Sequence of chain 1.C:
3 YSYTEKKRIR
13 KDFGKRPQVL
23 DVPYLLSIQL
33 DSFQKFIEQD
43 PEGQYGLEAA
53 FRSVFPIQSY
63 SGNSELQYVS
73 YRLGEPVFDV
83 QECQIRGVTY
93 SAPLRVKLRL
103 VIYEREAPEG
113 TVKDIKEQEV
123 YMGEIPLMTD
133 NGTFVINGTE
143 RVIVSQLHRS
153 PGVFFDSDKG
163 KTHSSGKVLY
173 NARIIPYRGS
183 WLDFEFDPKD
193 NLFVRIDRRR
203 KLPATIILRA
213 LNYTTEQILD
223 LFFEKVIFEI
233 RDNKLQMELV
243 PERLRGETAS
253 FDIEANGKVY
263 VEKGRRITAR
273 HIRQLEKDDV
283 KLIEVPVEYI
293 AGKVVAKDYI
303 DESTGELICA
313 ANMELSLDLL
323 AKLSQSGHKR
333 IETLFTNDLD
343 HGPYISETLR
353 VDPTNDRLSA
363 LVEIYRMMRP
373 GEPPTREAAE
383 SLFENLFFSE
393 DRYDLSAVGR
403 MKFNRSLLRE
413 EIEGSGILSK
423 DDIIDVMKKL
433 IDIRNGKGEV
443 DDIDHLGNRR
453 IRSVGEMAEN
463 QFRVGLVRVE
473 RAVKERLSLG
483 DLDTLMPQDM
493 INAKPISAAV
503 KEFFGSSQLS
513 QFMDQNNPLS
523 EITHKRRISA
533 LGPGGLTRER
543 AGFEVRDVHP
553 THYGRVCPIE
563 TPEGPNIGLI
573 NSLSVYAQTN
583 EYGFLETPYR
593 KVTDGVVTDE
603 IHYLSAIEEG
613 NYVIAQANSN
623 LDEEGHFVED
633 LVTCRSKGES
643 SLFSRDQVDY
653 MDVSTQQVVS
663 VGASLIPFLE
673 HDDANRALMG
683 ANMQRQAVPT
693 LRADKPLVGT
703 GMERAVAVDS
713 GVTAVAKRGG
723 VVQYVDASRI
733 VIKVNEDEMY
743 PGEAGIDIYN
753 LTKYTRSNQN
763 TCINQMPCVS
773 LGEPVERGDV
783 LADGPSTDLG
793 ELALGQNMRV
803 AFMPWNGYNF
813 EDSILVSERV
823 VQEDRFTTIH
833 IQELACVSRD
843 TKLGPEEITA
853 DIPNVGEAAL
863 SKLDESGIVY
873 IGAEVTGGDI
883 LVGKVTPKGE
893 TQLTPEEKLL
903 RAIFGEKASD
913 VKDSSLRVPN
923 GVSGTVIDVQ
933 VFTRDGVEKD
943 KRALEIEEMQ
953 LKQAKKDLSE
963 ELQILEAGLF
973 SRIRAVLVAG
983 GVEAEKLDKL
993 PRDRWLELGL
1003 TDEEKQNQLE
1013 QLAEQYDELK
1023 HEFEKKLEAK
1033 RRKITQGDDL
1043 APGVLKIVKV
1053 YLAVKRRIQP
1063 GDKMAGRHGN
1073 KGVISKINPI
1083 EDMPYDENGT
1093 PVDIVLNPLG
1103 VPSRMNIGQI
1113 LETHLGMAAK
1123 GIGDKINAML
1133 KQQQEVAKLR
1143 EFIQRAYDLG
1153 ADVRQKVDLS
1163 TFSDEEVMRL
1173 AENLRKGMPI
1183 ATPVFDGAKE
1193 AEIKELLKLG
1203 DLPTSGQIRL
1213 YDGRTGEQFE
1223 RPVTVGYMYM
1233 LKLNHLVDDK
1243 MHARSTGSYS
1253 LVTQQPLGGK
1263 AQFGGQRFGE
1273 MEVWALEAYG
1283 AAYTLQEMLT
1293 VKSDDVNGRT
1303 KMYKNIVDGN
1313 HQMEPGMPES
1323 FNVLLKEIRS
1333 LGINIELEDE

Sequence of chain 1.D:
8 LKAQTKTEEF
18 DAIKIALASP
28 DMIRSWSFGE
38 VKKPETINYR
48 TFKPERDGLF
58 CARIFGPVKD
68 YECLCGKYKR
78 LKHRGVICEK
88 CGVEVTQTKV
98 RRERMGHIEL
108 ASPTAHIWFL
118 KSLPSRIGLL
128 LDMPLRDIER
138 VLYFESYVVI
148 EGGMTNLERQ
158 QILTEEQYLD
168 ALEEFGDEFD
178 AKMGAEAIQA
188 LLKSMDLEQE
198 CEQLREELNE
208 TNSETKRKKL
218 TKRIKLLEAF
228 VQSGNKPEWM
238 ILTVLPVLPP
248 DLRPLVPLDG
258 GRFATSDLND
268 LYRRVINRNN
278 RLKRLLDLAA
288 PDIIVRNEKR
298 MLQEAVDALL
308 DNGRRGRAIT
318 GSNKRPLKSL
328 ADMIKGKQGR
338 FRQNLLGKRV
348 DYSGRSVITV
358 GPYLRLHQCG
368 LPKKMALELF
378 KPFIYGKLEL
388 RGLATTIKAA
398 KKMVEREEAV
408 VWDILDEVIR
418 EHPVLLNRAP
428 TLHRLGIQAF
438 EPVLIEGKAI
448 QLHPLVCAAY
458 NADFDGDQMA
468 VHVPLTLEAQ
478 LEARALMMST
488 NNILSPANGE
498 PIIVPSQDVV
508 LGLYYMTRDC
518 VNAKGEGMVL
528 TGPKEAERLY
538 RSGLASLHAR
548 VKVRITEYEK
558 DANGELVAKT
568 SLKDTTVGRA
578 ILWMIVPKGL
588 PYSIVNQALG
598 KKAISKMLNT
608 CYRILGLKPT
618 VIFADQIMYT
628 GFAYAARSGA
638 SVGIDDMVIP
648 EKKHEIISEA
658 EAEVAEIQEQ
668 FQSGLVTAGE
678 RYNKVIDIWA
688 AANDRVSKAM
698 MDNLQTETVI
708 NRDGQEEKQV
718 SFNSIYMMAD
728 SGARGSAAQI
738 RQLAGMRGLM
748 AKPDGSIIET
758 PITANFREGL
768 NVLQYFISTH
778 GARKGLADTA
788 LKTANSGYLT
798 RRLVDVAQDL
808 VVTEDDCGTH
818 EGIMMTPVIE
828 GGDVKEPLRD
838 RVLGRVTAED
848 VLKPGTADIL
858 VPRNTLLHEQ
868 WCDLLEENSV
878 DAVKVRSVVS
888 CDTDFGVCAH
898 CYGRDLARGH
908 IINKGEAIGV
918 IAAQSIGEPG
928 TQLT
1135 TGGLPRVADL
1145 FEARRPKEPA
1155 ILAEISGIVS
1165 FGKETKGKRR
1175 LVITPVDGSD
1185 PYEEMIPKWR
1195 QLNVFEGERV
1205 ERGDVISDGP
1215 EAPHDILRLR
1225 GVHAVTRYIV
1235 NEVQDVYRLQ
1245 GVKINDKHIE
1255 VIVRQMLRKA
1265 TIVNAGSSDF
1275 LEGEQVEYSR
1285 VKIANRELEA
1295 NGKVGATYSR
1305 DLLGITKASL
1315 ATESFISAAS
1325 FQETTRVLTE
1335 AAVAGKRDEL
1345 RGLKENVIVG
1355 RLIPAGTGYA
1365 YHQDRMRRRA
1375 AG

A protein and the small-molecule ligand that binds it are described below.
Small molecule (SMILES): O=C(Nc1cc(/C(=N\c2ccccc2)NO)cc(C(F)(F)F)c1)Nc1c(Cl)cccc1Cl

Binding-site contacts:
Ligand atom C01 contacts residue PHE773 of chain 1.D at 4.0 Å (hydrophobic).
Ligand atom C12 contacts residue PRO750 of chain 1.D at 3.9 Å (hydrophobic).
Ligand atom N19 contacts residue GLU641 of chain 1.C at 4.0 Å.
Ligand atom CL1 contacts residue PRO750 of chain 1.D at 3.9 Å.
Ligand atom N19 contacts residue ILE755 of chain 1.D at 3.3 Å.
Ligand atom C22 contacts residue ASP444 of chain 1.C at 3.2 Å.
Ligand atom N07 contacts residue SER642 of chain 1.C at 3.4 Å (h-bond).
Ligand atom F16 contacts residue PRO750 of chain 1.D at 3.9 Å.
Ligand atom O20 contacts residue ILE755 of chain 1.D at 3.3 Å.
Ligand atom N14 contacts residue GLY640 of chain 1.C at 3.8 Å.
Ligand atom C04 contacts residue SER642 of chain 1.C at 4.0 Å.
Ligand atom C01 contacts residue ARG637 of chain 1.C at 3.9 Å.
Ligand atom F16 contacts residue HIS777 of chain 1.D at 3.5 Å.
Ligand atom N14 contacts residue LYS749 of chain 1.D at 3.5 Å.
Ligand atom C22 contacts residue HIS551 of chain 1.C at 3.4 Å.
Ligand atom C23 contacts residue HIS551 of chain 1.C at 3.6 Å.
Ligand atom C15 contacts residue PRO552 of chain 1.C at 3.7 Å (hydrophobic).
Ligand atom C08 contacts residue ILE755 of chain 1.D at 4.0 Å (hydrophobic).
Ligand atom C13 contacts residue LYS749 of chain 1.D at 3.6 Å.
Ligand atom C14 contacts residue GLU641 of chain 1.C at 3.7 Å.
Ligand atom C01 contacts residue TYR555 of chain 1.C at 3.6 Å (hydrophobic).
Ligand atom C05 contacts residue GLY640 of chain 1.C at 4.0 Å.
Ligand atom C14 contacts residue GLY640 of chain 1.C at 3.3 Å.
Ligand atom C23 contacts residue ASP444 of chain 1.C at 3.8 Å.
Ligand atom C21 contacts residue HIS551 of chain 1.C at 4.0 Å.
Ligand atom C06 contacts residue PRO552 of chain 1.C at 3.8 Å (hydrophobic).
Ligand atom C12 contacts residue PRO552 of chain 1.C at 3.8 Å (hydrophobic).
Ligand atom C13 contacts residue PRO552 of chain 1.C at 3.9 Å (hydrophobic).
Ligand atom F17 contacts residue VAL550 of chain 1.C at 3.7 Å.
Ligand atom O16 contacts residue PRO552 of chain 1.C at 3.1 Å.
Ligand atom C03 contacts residue SER642 of chain 1.C at 4.0 Å.
Ligand atom O20 contacts residue SER642 of chain 1.C at 3.8 Å.
Ligand atom C12 contacts residue LYS749 of chain 1.D at 3.6 Å.
Ligand atom F17 contacts residue PRO750 of chain 1.D at 3.5 Å.
Ligand atom C13 contacts residue GLY640 of chain 1.C at 3.8 Å.
Ligand atom N17 contacts residue LYS749 of chain 1.D at 3.3 Å.
Ligand atom F18 contacts residue PHE773 of chain 1.D at 3.3 Å.
Ligand atom CL1 contacts residue ASP751 of chain 1.D at 3.9 Å.
Ligand atom C15 contacts residue LYS749 of chain 1.D at 3.7 Å.
Ligand atom C03 contacts residue ILE774 of chain 1.D at 4.0 Å (hydrophobic).